Binding-site contacts:
Ligand atom C7 contacts residue TRP142 of chain 1.C at 4.4 Å (hydrophobic).
Ligand atom C2 contacts residue TYR81 of chain 1.C at 3.2 Å (hydrophobic).
Ligand atom C4 contacts residue TYR81 of chain 1.C at 4.2 Å (hydrophobic).
Ligand atom C1 contacts residue ASN170 of chain 1.C at 1.4 Å.
Ligand atom C8 contacts residue TRP142 of chain 1.C at 3.1 Å (hydrophobic).
Ligand atom N2 contacts residue TYR81 of chain 1.C at 2.8 Å (h-bond).
Ligand atom N2 contacts residue ASN170 of chain 1.C at 3.0 Å (h-bond).
Ligand atom C8 contacts residue TYR55 of chain 1.C at 3.4 Å (hydrophobic).
Ligand atom C3 contacts residue TYR81 of chain 1.C at 3.2 Å (hydrophobic).
Ligand atom C7 contacts residue TYR81 of chain 1.C at 3.9 Å (hydrophobic).
Ligand atom O5 contacts residue ASN170 of chain 1.C at 2.4 Å (h-bond).
Ligand atom O3 contacts residue TYR81 of chain 1.C at 4.0 Å.
Ligand atom C8 contacts residue TYR81 of chain 1.C at 4.2 Å (hydrophobic).
Ligand atom O4 contacts residue VAL82 of chain 1.C at 4.2 Å.
Ligand atom C1 contacts residue TYR81 of chain 1.C at 3.4 Å (hydrophobic).
Ligand atom O5 contacts residue TYR81 of chain 1.C at 4.5 Å.
Ligand atom O7 contacts residue ASN170 of chain 1.C at 3.5 Å (h-bond).
Ligand atom C3 contacts residue ASN170 of chain 1.C at 3.9 Å.
Ligand atom O7 contacts residue VAL82 of chain 1.C at 3.9 Å.
Ligand atom C5 contacts residue ASN170 of chain 1.C at 3.7 Å.
Ligand atom C2 contacts residue ASN170 of chain 1.C at 2.5 Å.
Ligand atom C7 contacts residue ASN170 of chain 1.C at 3.5 Å.
Ligand atom O7 contacts residue LEU58 of chain 1.C at 3.9 Å.
Ligand atom C4 contacts residue ASN170 of chain 1.C at 4.3 Å.
Ligand atom C5 contacts residue TYR81 of chain 1.C at 4.3 Å (hydrophobic).

Sequence of chain 1.C:
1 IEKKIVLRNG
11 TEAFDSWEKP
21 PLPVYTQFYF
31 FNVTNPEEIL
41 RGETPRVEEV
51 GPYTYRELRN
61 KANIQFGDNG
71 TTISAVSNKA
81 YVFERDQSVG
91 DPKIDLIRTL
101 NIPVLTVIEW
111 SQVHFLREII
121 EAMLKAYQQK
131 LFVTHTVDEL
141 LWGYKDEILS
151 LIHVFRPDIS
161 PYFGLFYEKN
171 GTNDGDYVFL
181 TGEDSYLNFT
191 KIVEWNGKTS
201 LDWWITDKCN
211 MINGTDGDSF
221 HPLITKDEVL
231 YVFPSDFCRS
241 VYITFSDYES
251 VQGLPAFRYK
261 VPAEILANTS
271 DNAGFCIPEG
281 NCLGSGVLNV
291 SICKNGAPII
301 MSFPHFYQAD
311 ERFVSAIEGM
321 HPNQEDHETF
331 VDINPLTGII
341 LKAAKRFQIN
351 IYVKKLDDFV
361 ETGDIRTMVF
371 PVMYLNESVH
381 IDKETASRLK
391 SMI

This small molecule binds to this protein.
Small molecule (SMILES): CC(=O)N[C@H]1[C@H](O[C@H]2[C@H](O)[C@@H](NC(C)=O)CO[C@@H]2CO)O[C@H](CO)[C@@H](O)[C@@H]1O